Binding-site contacts:
Ligand atom C3 contacts residue ZN1 of chain 1.R at 3.0 Å.
Ligand atom C1 contacts residue TYR178 of chain 1.D at 3.3 Å (hydrophobic).
Ligand atom C20 contacts residue ZN1 of chain 1.R at 3.2 Å.
Ligand atom N3 contacts residue GLU191 of chain 1.D at 3.2 Å (salt-bridge).
Ligand atom N2 contacts residue ZN1 of chain 1.R at 2.9 Å.
Ligand atom C5 contacts residue LYS242 of chain 1.D at 3.9 Å.
Ligand atom C21 contacts residue PHE186 of chain 1.D at 3.5 Å (hydrophobic).
Ligand atom C8 contacts residue ASP136 of chain 1.D at 3.7 Å.
Ligand atom C7 contacts residue TYR178 of chain 1.D at 3.6 Å (hydrophobic).
Ligand atom C4 contacts residue ZN1 of chain 1.R at 3.3 Å.
Ligand atom C4 contacts residue LYS242 of chain 1.D at 4.0 Å.
Ligand atom C17 contacts residue TYR176 of chain 1.D at 3.9 Å (hydrophobic).
Ligand atom N1 contacts residue TYR178 of chain 1.D at 3.6 Å.
Ligand atom C22 contacts residue PHE186 of chain 1.D at 3.6 Å (hydrophobic).
Ligand atom N2 contacts residue HIS189 of chain 1.D at 3.3 Å (h-bond).
Ligand atom C contacts residue PHE186 of chain 1.D at 3.5 Å (hydrophobic).
Ligand atom N3 contacts residue ZN1 of chain 1.R at 2.2 Å.
Ligand atom C20 contacts residue TRP209 of chain 1.D at 3.5 Å (hydrophobic).
Ligand atom N5 contacts residue ZN1 of chain 1.R at 2.2 Å.
Ligand atom C20 contacts residue HIS277 of chain 1.D at 3.6 Å.
Ligand atom C1 contacts residue TYR133 of chain 1.D at 3.6 Å (hydrophobic).
Ligand atom N contacts residue TYR178 of chain 1.D at 3.6 Å.
Ligand atom O contacts residue PHE186 of chain 1.D at 3.4 Å.
Ligand atom N contacts residue TYR133 of chain 1.D at 2.6 Å (h-bond).
Ligand atom C6 contacts residue LYS242 of chain 1.D at 3.8 Å.
Ligand atom C contacts residue LYS207 of chain 1.D at 3.8 Å.
Ligand atom N5 contacts residue HIS189 of chain 1.D at 3.3 Å (h-bond).
Ligand atom C7 contacts residue ASP136 of chain 1.D at 3.9 Å.
Ligand atom O contacts residue TYR133 of chain 1.D at 3.2 Å (h-bond).
Ligand atom C21 contacts residue TRP209 of chain 1.D at 3.6 Å (hydrophobic).
Ligand atom C2 contacts residue PHE186 of chain 1.D at 3.9 Å (hydrophobic).
Ligand atom C4 contacts residue HIS189 of chain 1.D at 3.5 Å.
Ligand atom C4 contacts residue GLU191 of chain 1.D at 3.5 Å.
Ligand atom C21 contacts residue ASN199 of chain 1.D at 3.9 Å.
Ligand atom N3 contacts residue HIS189 of chain 1.D at 2.9 Å (h-bond).
Ligand atom C3 contacts residue HIS189 of chain 1.D at 3.6 Å.
Ligand atom N5 contacts residue HIS277 of chain 1.D at 3.3 Å (h-bond).
Ligand atom C20 contacts residue PHE186 of chain 1.D at 3.7 Å (hydrophobic).
Ligand atom O contacts residue LYS207 of chain 1.D at 2.7 Å (salt-bridge).
Ligand atom C contacts residue TYR133 of chain 1.D at 3.3 Å (hydrophobic).

Sequence of chain 1.D:
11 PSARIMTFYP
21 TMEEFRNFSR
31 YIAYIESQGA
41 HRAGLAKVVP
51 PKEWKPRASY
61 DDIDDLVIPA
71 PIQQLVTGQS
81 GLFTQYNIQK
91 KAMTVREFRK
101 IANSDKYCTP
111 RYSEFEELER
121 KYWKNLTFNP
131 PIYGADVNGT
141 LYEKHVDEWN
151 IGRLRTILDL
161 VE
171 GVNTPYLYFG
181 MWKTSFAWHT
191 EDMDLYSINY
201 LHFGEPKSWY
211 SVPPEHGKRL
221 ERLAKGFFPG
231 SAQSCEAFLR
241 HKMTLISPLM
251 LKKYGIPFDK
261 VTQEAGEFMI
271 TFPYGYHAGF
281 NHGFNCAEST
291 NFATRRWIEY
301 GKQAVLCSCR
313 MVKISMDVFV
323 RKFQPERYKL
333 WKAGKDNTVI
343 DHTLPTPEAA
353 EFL

This protein binds this small molecule.
Small molecule (SMILES): O=c1[nH]cnc2c(-n3cc(CCN4CCC(c5ccc(Cl)cc5)CC4)cn3)nccc12